Sequence of chain 1.C:
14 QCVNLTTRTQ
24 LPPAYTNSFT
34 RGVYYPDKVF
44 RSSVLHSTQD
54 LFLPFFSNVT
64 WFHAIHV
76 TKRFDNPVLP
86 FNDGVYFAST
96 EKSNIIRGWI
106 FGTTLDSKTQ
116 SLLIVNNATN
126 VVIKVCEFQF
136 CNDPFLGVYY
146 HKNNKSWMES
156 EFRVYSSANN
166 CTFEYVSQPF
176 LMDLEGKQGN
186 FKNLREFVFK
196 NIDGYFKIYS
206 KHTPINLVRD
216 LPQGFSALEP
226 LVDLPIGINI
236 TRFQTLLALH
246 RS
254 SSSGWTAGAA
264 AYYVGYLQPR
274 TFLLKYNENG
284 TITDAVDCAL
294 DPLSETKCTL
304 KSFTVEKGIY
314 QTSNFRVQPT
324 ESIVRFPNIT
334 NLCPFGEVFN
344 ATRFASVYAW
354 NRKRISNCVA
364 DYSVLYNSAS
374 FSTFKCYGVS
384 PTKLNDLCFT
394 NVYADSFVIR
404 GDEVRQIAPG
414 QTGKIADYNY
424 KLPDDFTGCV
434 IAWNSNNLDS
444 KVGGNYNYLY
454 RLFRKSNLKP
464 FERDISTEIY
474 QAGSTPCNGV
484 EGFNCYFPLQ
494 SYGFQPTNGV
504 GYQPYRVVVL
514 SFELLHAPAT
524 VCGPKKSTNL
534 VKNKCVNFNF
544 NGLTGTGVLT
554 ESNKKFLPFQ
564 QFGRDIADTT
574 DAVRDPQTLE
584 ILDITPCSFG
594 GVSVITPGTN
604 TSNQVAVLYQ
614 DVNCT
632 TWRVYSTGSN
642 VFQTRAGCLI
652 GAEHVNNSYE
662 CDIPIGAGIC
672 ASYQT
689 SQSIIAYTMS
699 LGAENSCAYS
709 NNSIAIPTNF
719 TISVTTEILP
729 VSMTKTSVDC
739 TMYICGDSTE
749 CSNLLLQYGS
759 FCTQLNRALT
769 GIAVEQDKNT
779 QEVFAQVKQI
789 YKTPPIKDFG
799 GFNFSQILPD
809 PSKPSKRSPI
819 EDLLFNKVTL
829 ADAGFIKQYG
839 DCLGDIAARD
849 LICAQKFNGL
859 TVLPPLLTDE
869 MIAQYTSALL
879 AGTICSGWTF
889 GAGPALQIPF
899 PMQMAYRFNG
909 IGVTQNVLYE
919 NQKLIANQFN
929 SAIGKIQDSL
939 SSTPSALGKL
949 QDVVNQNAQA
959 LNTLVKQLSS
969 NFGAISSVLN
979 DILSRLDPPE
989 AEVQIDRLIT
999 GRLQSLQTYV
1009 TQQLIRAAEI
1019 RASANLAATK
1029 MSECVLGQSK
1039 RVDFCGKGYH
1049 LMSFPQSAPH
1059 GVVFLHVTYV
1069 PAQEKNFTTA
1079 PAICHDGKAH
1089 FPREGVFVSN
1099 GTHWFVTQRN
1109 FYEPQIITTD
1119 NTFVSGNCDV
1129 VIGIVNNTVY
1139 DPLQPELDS

Binding-site contacts:
Ligand atom C1 contacts residue ASN616 of chain 1.B at 1.5 Å.
Ligand atom N2 contacts residue ASN616 of chain 1.B at 3.0 Å (h-bond).
Ligand atom C3 contacts residue ASN616 of chain 1.B at 3.9 Å.
Ligand atom C8 contacts residue ARG646 of chain 1.B at 4.0 Å.
Ligand atom C7 contacts residue ASN616 of chain 1.B at 3.8 Å.
Ligand atom C2 contacts residue ASN616 of chain 1.B at 2.5 Å.
Ligand atom C8 contacts residue GLN644 of chain 1.B at 4.0 Å.
Ligand atom O6 contacts residue THR618 of chain 1.B at 3.9 Å.
Ligand atom C1 contacts residue THR618 of chain 1.B at 4.3 Å.
Ligand atom O5 contacts residue THR618 of chain 1.B at 4.4 Å.
Ligand atom C5 contacts residue THR618 of chain 1.B at 4.5 Å.
Ligand atom O5 contacts residue ASN616 of chain 1.B at 2.5 Å (h-bond).
Ligand atom O7 contacts residue ASN616 of chain 1.B at 4.3 Å.
Ligand atom C7 contacts residue ILE834 of chain 1.C at 4.3 Å (hydrophobic).
Ligand atom C4 contacts residue ASN616 of chain 1.B at 4.3 Å.
Ligand atom N2 contacts residue GLN644 of chain 1.B at 4.5 Å.
Ligand atom O7 contacts residue ILE834 of chain 1.C at 4.1 Å.
Ligand atom C5 contacts residue ASN616 of chain 1.B at 3.8 Å.
Ligand atom C8 contacts residue THR645 of chain 1.B at 3.4 Å.
Ligand atom C8 contacts residue ILE834 of chain 1.C at 3.8 Å (hydrophobic).

Sequence of chain 1.B:
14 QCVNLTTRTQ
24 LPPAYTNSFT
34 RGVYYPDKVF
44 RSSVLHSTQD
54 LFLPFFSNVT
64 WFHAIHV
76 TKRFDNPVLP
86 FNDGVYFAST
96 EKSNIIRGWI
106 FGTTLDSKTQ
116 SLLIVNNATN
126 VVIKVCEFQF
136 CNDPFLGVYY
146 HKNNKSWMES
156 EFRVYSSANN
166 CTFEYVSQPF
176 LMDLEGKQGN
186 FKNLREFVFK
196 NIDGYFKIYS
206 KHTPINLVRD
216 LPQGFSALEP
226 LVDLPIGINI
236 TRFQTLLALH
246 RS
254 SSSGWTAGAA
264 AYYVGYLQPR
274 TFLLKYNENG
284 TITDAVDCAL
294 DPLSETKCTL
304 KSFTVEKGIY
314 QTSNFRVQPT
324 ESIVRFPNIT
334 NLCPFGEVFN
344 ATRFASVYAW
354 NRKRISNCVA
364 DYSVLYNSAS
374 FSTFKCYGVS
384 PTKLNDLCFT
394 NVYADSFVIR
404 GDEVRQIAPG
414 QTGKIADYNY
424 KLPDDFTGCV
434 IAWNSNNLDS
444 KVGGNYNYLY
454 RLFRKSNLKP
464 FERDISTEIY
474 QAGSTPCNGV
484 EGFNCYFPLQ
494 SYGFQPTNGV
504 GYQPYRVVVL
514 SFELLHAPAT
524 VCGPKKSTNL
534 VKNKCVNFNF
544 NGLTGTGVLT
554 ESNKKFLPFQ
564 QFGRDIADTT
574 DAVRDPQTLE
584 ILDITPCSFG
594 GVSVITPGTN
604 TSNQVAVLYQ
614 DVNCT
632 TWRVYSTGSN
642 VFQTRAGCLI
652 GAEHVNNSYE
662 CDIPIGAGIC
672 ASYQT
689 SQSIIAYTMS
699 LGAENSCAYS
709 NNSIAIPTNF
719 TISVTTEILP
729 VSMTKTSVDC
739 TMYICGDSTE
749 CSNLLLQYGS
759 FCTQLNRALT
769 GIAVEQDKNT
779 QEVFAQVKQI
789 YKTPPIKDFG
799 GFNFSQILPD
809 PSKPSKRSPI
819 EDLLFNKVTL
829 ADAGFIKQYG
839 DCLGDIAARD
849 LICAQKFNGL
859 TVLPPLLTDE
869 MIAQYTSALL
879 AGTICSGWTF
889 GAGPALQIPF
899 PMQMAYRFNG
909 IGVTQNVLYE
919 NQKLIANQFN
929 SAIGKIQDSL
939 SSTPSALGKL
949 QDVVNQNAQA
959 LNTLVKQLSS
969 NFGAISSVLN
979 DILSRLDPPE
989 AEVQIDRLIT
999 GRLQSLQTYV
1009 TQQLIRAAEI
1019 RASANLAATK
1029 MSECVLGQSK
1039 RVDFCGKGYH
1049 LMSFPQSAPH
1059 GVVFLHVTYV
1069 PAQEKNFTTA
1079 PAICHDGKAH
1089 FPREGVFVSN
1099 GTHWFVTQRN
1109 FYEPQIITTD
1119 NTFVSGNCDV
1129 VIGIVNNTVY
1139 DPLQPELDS

This protein binds this small molecule.
Small molecule (SMILES): CC(=O)N[C@@H]1[C@@H](O)[C@H](O)[C@@H](CO)O[C@H]1O